Binding-site contacts:
Ligand atom O contacts residue TYR109 of chain 1.C at 3.5 Å.
Ligand atom CB contacts residue PHE101 of chain 1.C at 3.7 Å (hydrophobic).
Ligand atom C contacts residue TYR53 of chain 1.C at 3.6 Å (hydrophobic).
Ligand atom CG contacts residue TYR92 of chain 1.D at 3.2 Å (hydrophobic).
Ligand atom OD1 contacts residue TYR94 of chain 1.D at 2.6 Å (h-bond).
Ligand atom OD1 contacts residue GLY33 of chain 1.C at 2.6 Å (h-bond).
Ligand atom ND2 contacts residue TRP95 of chain 1.D at 3.7 Å.
Ligand atom ND2 contacts residue TYR100 of chain 1.C at 2.8 Å (h-bond).
Ligand atom OD1 contacts residue ASN93 of chain 1.D at 3.6 Å.
Ligand atom CB contacts residue TYR92 of chain 1.D at 3.6 Å (hydrophobic).
Ligand atom CB contacts residue ASN31 of chain 1.C at 3.4 Å.
Ligand atom O contacts residue ASP108 of chain 1.C at 3.6 Å.
Ligand atom CG contacts residue TYR91 of chain 1.D at 3.6 Å (hydrophobic).
Ligand atom ND2 contacts residue ASN105 of chain 1.C at 3.5 Å (h-bond).
Ligand atom O contacts residue TRP95 of chain 1.D at 3.2 Å.
Ligand atom CG contacts residue PHE101 of chain 1.C at 3.8 Å (hydrophobic).
Ligand atom ND2 contacts residue PHE101 of chain 1.C at 3.7 Å.
Ligand atom CG contacts residue ALA99 of chain 1.C at 3.5 Å (hydrophobic).
Ligand atom OD1 contacts residue TYR92 of chain 1.D at 3.4 Å (h-bond).
Ligand atom CA contacts residue TRP52 of chain 1.C at 3.6 Å (hydrophobic).
Ligand atom CB contacts residue TYR110 of chain 1.C at 3.7 Å (hydrophobic).
Ligand atom OD1 contacts residue TYR110 of chain 1.C at 3.7 Å.
Ligand atom ND2 contacts residue TYR91 of chain 1.D at 2.7 Å (h-bond).
Ligand atom O contacts residue GLY33 of chain 1.C at 3.4 Å (h-bond).
Ligand atom CG contacts residue TYR110 of chain 1.C at 3.6 Å (hydrophobic).
Ligand atom N contacts residue TYR59 of chain 1.C at 3.2 Å (h-bond).
Ligand atom O contacts residue TRP52 of chain 1.C at 3.3 Å.
Ligand atom O contacts residue TRP52 of chain 1.C at 3.3 Å (h-bond).
Ligand atom C contacts residue ASN31 of chain 1.C at 3.8 Å.
Ligand atom O contacts residue TYR53 of chain 1.C at 3.2 Å.
Ligand atom O contacts residue TRP52 of chain 1.C at 3.5 Å.
Ligand atom ND2 contacts residue TYR92 of chain 1.D at 3.4 Å (h-bond).
Ligand atom CG contacts residue TYR94 of chain 1.D at 3.3 Å (hydrophobic).
Ligand atom OD1 contacts residue SER32 of chain 1.C at 3.2 Å.
Ligand atom O contacts residue TYR110 of chain 1.C at 3.1 Å (h-bond).
Ligand atom CA contacts residue TYR110 of chain 1.C at 3.7 Å (hydrophobic).
Ligand atom O contacts residue TYR53 of chain 1.C at 3.0 Å (h-bond).
Ligand atom ND2 contacts residue TYR94 of chain 1.D at 2.8 Å (h-bond).
Ligand atom CA contacts residue ASN31 of chain 1.C at 3.6 Å.
Ligand atom CB contacts residue TYR109 of chain 1.C at 3.6 Å (hydrophobic).

Sequence of chain 1.C:
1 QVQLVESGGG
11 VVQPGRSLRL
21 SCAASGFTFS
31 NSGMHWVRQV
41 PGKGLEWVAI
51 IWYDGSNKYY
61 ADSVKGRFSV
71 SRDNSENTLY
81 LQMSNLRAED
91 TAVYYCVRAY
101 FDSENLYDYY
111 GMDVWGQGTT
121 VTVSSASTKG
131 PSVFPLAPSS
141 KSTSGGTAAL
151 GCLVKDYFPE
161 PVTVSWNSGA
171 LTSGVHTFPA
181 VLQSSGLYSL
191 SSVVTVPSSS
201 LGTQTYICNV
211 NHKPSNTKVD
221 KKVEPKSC

The small molecule below binds the protein below.
Small molecule (SMILES): C[C@H](N)C(=O)N1CCC[C@H]1C(=O)N[C@@H](CC(N)=O)C(=O)N[C@@H](C)C(=O)N[C@@H](CC(N)=O)C(=O)N1CCC[C@H]1C(=O)N[C@H](C=O)CC(N)=O

Sequence of chain 1.D:
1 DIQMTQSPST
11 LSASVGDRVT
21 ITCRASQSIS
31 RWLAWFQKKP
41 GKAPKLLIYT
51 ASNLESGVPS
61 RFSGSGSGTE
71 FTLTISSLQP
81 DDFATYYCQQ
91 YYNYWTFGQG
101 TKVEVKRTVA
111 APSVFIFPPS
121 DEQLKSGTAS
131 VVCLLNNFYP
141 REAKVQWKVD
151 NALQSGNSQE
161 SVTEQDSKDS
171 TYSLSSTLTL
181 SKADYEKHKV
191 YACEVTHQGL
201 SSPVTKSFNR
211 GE